Binding-site contacts:
Ligand atom C2 contacts residue ASN369 of chain 1.A at 2.4 Å.
Ligand atom C7 contacts residue ASN369 of chain 1.A at 3.0 Å.
Ligand atom O2 contacts residue SER366 of chain 1.A at 4.5 Å.
Ligand atom C7 contacts residue GLY364 of chain 1.A at 4.4 Å.
Ligand atom N2 contacts residue ASN369 of chain 1.A at 2.8 Å (h-bond).
Ligand atom C8 contacts residue SER371 of chain 1.A at 4.2 Å.
Ligand atom C3 contacts residue GLY364 of chain 1.A at 4.0 Å.
Ligand atom C8 contacts residue ASN370 of chain 1.A at 3.8 Å.
Ligand atom C4 contacts residue ASN369 of chain 1.A at 4.2 Å.
Ligand atom O6 contacts residue SER366 of chain 1.A at 4.1 Å.
Ligand atom C1 contacts residue ASN369 of chain 1.A at 1.4 Å.
Ligand atom C5 contacts residue SER366 of chain 1.A at 4.2 Å.
Ligand atom C8 contacts residue GLY364 of chain 1.A at 3.2 Å.
Ligand atom O5 contacts residue ASN369 of chain 1.A at 2.4 Å (h-bond).
Ligand atom C3 contacts residue ASN369 of chain 1.A at 3.7 Å.
Ligand atom C8 contacts residue ILE372 of chain 1.A at 4.0 Å (hydrophobic).
Ligand atom C1 contacts residue SER366 of chain 1.A at 4.0 Å.
Ligand atom C8 contacts residue ASN369 of chain 1.A at 4.3 Å.
Ligand atom O4 contacts residue GLY364 of chain 1.A at 4.4 Å.
Ligand atom C5 contacts residue ASN369 of chain 1.A at 3.7 Å.
Ligand atom C8 contacts residue PRO363 of chain 1.A at 3.9 Å (hydrophobic).
Ligand atom O5 contacts residue SER366 of chain 1.A at 3.7 Å.
Ligand atom C1 contacts residue GLY364 of chain 1.A at 4.3 Å.
Ligand atom N2 contacts residue GLY364 of chain 1.A at 4.1 Å.
Ligand atom C2 contacts residue GLY364 of chain 1.A at 4.3 Å.
Ligand atom O7 contacts residue ASN369 of chain 1.A at 2.9 Å (h-bond).

Sequence of chain 1.A:
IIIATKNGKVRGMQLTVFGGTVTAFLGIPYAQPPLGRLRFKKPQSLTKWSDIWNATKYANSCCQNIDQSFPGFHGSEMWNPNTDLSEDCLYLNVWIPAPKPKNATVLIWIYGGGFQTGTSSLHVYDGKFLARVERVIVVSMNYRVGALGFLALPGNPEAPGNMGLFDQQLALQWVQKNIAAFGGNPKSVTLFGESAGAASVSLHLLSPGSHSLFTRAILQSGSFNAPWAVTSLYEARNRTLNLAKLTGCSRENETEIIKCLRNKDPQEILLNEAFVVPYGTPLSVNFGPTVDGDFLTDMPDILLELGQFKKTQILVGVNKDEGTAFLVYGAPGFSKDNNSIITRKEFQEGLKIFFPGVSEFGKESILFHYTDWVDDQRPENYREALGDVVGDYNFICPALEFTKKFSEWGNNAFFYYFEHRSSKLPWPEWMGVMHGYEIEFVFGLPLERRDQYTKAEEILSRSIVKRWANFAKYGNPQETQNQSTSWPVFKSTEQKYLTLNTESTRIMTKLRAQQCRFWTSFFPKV

The small molecule below binds the protein below.
Small molecule (SMILES): CC(=O)N[C@H]1[C@H](O[C@H]2[C@H](O)[C@@H](NC(C)=O)CO[C@@H]2CO[C@@H]2O[C@@H](C)[C@@H](O)[C@@H](O)[C@@H]2O)O[C@H](CO)[C@@H](O)[C@@H]1O